Sequence of chain 6.A:
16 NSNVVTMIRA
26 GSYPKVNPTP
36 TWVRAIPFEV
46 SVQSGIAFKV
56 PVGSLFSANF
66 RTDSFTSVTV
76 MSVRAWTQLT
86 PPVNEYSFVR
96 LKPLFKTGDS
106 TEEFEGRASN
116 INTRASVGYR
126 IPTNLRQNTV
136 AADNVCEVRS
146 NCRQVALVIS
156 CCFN

Binding-site contacts:
Ligand atom OP2 contacts residue ILE23 of chain 1.A at 4.5 Å.
Ligand atom C5' contacts residue ARG125 of chain 6.A at 4.1 Å.
Ligand atom O2 contacts residue ARG125 of chain 6.A at 3.9 Å.
Ligand atom P contacts residue ILE23 of chain 1.A at 4.4 Å.
Ligand atom C5' contacts residue ARG131 of chain 6.A at 3.2 Å.
Ligand atom C4 contacts residue ASN16 of chain 1.A at 4.1 Å.
Ligand atom N1 contacts residue ARG125 of chain 6.A at 3.7 Å.
Ligand atom OP1 contacts residue ARG125 of chain 6.A at 2.9 Å (salt-bridge).
Ligand atom OP3 contacts residue ARG125 of chain 6.A at 2.8 Å.
Ligand atom C1' contacts residue ARG125 of chain 6.A at 4.2 Å.
Ligand atom C4 contacts residue SER17 of chain 1.A at 4.1 Å.
Ligand atom C2 contacts residue ARG125 of chain 6.A at 3.8 Å.
Ligand atom C4 contacts residue ARG125 of chain 6.A at 3.5 Å.
Ligand atom C2 contacts residue ASN16 of chain 1.A at 3.0 Å.
Ligand atom OP2 contacts residue ARG131 of chain 6.A at 3.7 Å.
Ligand atom C6 contacts residue ARG125 of chain 6.A at 3.5 Å.
Ligand atom C4' contacts residue ARG125 of chain 6.A at 4.4 Å.
Ligand atom O4 contacts residue THR21 of chain 1.A at 3.9 Å.
Ligand atom OP1 contacts residue ILE23 of chain 1.A at 4.0 Å.
Ligand atom C3' contacts residue ARG125 of chain 6.A at 3.3 Å.
Ligand atom OP3 contacts residue ILE23 of chain 1.A at 4.2 Å.
Ligand atom C5' contacts residue SER77 of chain 6.A at 4.4 Å.
Ligand atom C5 contacts residue ARG125 of chain 6.A at 3.5 Å.
Ligand atom O4 contacts residue SER17 of chain 1.A at 3.2 Å.
Ligand atom N1 contacts residue ASN16 of chain 1.A at 4.4 Å.
Ligand atom C5' contacts residue MET76 of chain 6.A at 4.3 Å (hydrophobic).
Ligand atom OP2 contacts residue SER77 of chain 6.A at 4.1 Å.
Ligand atom O5' contacts residue ARG125 of chain 6.A at 3.0 Å (salt-bridge).
Ligand atom P contacts residue ARG125 of chain 6.A at 3.7 Å.
Ligand atom O4 contacts residue ARG125 of chain 6.A at 3.8 Å.
Ligand atom O3' contacts residue ARG125 of chain 6.A at 4.0 Å.
Ligand atom O5' contacts residue ARG131 of chain 6.A at 2.6 Å (salt-bridge).
Ligand atom O2 contacts residue ASN16 of chain 1.A at 2.5 Å (h-bond).
Ligand atom OP1 contacts residue ARG131 of chain 6.A at 3.4 Å (salt-bridge).
Ligand atom N3 contacts residue SER17 of chain 1.A at 4.3 Å.
Ligand atom C2' contacts residue ARG125 of chain 6.A at 3.6 Å.
Ligand atom N3 contacts residue ARG125 of chain 6.A at 3.6 Å (salt-bridge).
Ligand atom C5 contacts residue THR21 of chain 1.A at 4.3 Å.
Ligand atom P contacts residue ARG131 of chain 6.A at 3.5 Å.
Ligand atom N3 contacts residue ASN16 of chain 1.A at 2.9 Å (h-bond).

A protein and the small-molecule ligand that binds it are described below.
Small molecule (SMILES): CO[P](=O)(O)O[C@H]1[C@@H](O)[C@H](n2ccc(=O)[nH]c2=O)O[C@@H]1COP(=O)(O)O

Sequence of chain 1.A:
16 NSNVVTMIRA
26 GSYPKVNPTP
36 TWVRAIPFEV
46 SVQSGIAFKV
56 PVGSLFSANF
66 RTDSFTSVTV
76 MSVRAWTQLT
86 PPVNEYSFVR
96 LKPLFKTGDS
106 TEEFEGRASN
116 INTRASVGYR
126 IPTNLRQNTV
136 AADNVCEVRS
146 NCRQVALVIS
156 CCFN